A small-molecule ligand and the protein it binds are described below.
Small molecule (SMILES): Oc1c(Cl)cc(Cl)cc1-c1[nH]c(Br)c(Br)c1Br

Binding-site contacts:
Ligand atom N11 contacts residue GLY426 of chain 1.A at 3.6 Å.
Ligand atom C7 contacts residue GLY426 of chain 1.A at 3.5 Å.
Ligand atom CL1 contacts residue ASP589 of chain 1.A at 2.6 Å.
Ligand atom BR3 contacts residue LEU262 of chain 1.A at 3.8 Å.
Ligand atom CH contacts residue ALA423 of chain 1.A at 3.6 Å (hydrophobic).
Ligand atom BR3 contacts residue LYS264 of chain 1.A at 3.2 Å.
Ligand atom CH contacts residue ARG427 of chain 1.A at 3.8 Å.
Ligand atom CL2 contacts residue ALA423 of chain 1.A at 4.0 Å.
Ligand atom C3 contacts residue ASP589 of chain 1.A at 3.2 Å.
Ligand atom C8 contacts residue LYS264 of chain 1.A at 4.1 Å.
Ligand atom CR contacts residue ARG427 of chain 1.A at 3.7 Å.
Ligand atom BR1 contacts residue ARG427 of chain 1.A at 4.2 Å.
Ligand atom BR2 contacts residue GLY426 of chain 1.A at 4.2 Å.
Ligand atom BR1 contacts residue ILE616 of chain 1.A at 3.3 Å.
Ligand atom CH contacts residue ASP589 of chain 1.A at 3.7 Å.
Ligand atom CE2 contacts residue LYS264 of chain 1.A at 3.7 Å.
Ligand atom CD2 contacts residue ASP589 of chain 1.A at 3.4 Å.
Ligand atom O contacts residue ARG427 of chain 1.A at 3.2 Å (salt-bridge).
Ligand atom BR3 contacts residue GLY426 of chain 1.A at 3.5 Å.
Ligand atom CG contacts residue ALA423 of chain 1.A at 4.2 Å (hydrophobic).
Ligand atom C7 contacts residue LYS264 of chain 1.A at 2.9 Å.
Ligand atom CD1 contacts residue LYS264 of chain 1.A at 3.2 Å.
Ligand atom CD2 contacts residue LYS422 of chain 1.A at 4.1 Å.
Ligand atom BR2 contacts residue LEU430 of chain 1.A at 3.2 Å.
Ligand atom N11 contacts residue LYS264 of chain 1.A at 2.1 Å (salt-bridge).
Ligand atom CE2 contacts residue LYS422 of chain 1.A at 4.2 Å.
Ligand atom CL1 contacts residue LYS264 of chain 1.A at 3.6 Å.
Ligand atom CL2 contacts residue ARG427 of chain 1.A at 2.7 Å.
Ligand atom C8 contacts residue GLY426 of chain 1.A at 3.8 Å.
Ligand atom C3 contacts residue ALA423 of chain 1.A at 3.5 Å (hydrophobic).
Ligand atom CE2 contacts residue ASP589 of chain 1.A at 3.0 Å.
Ligand atom CL1 contacts residue LYS422 of chain 1.A at 3.5 Å.
Ligand atom CG contacts residue LYS264 of chain 1.A at 3.7 Å.
Ligand atom CE2 contacts residue ALA423 of chain 1.A at 3.7 Å (hydrophobic).
Ligand atom CL2 contacts residue LEU591 of chain 1.A at 4.0 Å.
Ligand atom CL1 contacts residue ALA423 of chain 1.A at 3.9 Å.
Ligand atom CR contacts residue ASP589 of chain 1.A at 4.0 Å.
Ligand atom CD2 contacts residue ALA423 of chain 1.A at 3.9 Å (hydrophobic).
Ligand atom CD2 contacts residue LYS264 of chain 1.A at 2.8 Å.
Ligand atom CG contacts residue ASP589 of chain 1.A at 3.8 Å.

Sequence of chain 1.A:
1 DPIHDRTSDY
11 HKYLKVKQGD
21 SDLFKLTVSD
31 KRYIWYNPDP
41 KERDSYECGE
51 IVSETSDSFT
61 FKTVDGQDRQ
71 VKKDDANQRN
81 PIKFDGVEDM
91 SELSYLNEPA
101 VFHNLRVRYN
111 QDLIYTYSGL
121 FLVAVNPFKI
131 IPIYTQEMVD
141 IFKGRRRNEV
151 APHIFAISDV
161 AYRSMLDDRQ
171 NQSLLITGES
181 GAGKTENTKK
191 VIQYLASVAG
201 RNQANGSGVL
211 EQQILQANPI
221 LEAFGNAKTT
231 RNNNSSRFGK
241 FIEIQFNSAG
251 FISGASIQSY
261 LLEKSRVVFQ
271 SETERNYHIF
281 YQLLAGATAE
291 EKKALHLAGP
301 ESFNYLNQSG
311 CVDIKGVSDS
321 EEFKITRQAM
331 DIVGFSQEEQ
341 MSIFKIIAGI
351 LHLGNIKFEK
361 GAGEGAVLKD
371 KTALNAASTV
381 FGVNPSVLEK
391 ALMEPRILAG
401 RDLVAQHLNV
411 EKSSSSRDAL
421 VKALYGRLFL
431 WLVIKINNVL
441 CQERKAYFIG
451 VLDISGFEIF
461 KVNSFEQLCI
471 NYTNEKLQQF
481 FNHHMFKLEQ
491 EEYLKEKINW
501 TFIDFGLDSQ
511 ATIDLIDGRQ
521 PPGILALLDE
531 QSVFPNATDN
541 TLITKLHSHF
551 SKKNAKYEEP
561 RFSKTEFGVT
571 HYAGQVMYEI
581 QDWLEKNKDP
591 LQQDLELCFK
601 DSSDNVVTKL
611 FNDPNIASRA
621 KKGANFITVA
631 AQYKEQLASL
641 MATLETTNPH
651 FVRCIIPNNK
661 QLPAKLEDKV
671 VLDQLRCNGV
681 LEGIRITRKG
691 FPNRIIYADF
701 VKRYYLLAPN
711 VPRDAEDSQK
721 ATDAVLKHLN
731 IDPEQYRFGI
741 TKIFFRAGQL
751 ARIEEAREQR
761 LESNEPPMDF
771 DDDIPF